Sequence of chain 9.D:
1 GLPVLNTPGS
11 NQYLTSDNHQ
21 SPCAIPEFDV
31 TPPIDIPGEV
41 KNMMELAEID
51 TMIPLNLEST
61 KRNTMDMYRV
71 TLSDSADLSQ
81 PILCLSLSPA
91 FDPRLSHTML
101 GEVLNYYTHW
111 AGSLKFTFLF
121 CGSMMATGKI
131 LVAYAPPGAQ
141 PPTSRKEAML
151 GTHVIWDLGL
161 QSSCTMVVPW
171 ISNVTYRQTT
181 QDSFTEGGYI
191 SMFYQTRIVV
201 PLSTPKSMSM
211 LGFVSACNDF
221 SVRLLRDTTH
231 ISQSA

Sequence of chain 10.D:
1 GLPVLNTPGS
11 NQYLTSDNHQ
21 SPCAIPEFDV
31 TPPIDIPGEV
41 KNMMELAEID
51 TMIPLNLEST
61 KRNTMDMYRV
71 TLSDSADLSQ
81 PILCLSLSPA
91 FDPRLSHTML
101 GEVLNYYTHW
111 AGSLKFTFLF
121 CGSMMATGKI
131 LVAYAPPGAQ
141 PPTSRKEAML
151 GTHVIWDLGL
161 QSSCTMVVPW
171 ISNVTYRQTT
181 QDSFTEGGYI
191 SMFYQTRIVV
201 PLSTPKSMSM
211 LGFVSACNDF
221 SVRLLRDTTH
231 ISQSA

Sequence of chain 9.B:
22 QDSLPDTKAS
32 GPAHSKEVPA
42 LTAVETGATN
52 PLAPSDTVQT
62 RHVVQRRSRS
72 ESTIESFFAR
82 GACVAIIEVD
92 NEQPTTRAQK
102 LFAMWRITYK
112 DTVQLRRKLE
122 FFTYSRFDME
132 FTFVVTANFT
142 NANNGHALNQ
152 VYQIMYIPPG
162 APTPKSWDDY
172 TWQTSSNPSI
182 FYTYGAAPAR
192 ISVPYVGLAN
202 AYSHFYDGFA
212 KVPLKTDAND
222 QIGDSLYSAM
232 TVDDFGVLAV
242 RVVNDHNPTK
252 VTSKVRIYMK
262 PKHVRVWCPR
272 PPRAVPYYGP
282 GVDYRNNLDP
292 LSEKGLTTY

A protein and the small-molecule ligand that binds it are described below.
Small molecule (SMILES): CCOC(=O)c1ccc(OCCCC2CCN(c3ccc(C)nn3)CC2)cc1

Binding-site contacts:
Ligand atom C8 contacts residue TYR157 of chain 9.B at 3.4 Å (hydrophobic).
Ligand atom C21 contacts residue TYR203 of chain 9.B at 3.7 Å (hydrophobic).
Ligand atom C3 contacts residue ALA24 of chain 9.D at 3.6 Å (hydrophobic).
Ligand atom C25 contacts residue THR109 of chain 9.B at 3.2 Å.
Ligand atom O24 contacts residue THR109 of chain 9.B at 3.6 Å.
Ligand atom O24 contacts residue PHE236 of chain 9.B at 3.9 Å.
Ligand atom C13 contacts residue ILE108 of chain 9.B at 3.6 Å (hydrophobic).
Ligand atom N4 contacts residue ILE192 of chain 9.B at 3.6 Å.
Ligand atom C3 contacts residue PRO179 of chain 9.B at 3.6 Å (hydrophobic).
Ligand atom C4 contacts residue ALA24 of chain 9.D at 3.9 Å (hydrophobic).
Ligand atom C20 contacts residue PHE236 of chain 9.B at 3.4 Å (hydrophobic).
Ligand atom C1 contacts residue ILE181 of chain 9.B at 3.5 Å (hydrophobic).
Ligand atom C1 contacts residue ILE155 of chain 9.B at 3.8 Å (hydrophobic).
Ligand atom N3 contacts residue LEU239 of chain 9.B at 3.8 Å.
Ligand atom O24 contacts residue TYR110 of chain 9.B at 3.3 Å.
Ligand atom C11 contacts residue PHE132 of chain 9.B at 3.5 Å (hydrophobic).
Ligand atom C8 contacts residue VAL194 of chain 9.B at 3.8 Å (hydrophobic).
Ligand atom C22 contacts residue PHE236 of chain 9.B at 3.3 Å (hydrophobic).
Ligand atom O23 contacts residue TYR110 of chain 9.B at 3.5 Å.
Ligand atom N6 contacts residue VAL194 of chain 9.B at 3.6 Å.
Ligand atom C18 contacts residue TYR110 of chain 9.B at 3.8 Å (hydrophobic).
Ligand atom C4 contacts residue TYR157 of chain 9.B at 3.5 Å (hydrophobic).
Ligand atom C19 contacts residue PHE236 of chain 9.B at 3.6 Å (hydrophobic).
Ligand atom C7 contacts residue TYR157 of chain 9.B at 3.5 Å (hydrophobic).
Ligand atom C3 contacts residue TYR157 of chain 9.B at 3.4 Å (hydrophobic).
Ligand atom O15 contacts residue MET130 of chain 9.B at 3.8 Å.
Ligand atom N3 contacts residue ILE192 of chain 9.B at 3.7 Å.
Ligand atom C12 contacts residue PHE236 of chain 9.B at 3.7 Å (hydrophobic).
Ligand atom O23 contacts residue PHE236 of chain 9.B at 3.3 Å.
Ligand atom C22 contacts residue TYR110 of chain 9.B at 3.3 Å (hydrophobic).
Ligand atom C19 contacts residue TYR110 of chain 9.B at 3.8 Å (hydrophobic).
Ligand atom C10 contacts residue ILE108 of chain 9.B at 3.5 Å (hydrophobic).
Ligand atom C13 contacts residue PHE236 of chain 9.B at 3.8 Å (hydrophobic).
Ligand atom C10 contacts residue PHE132 of chain 9.B at 3.7 Å (hydrophobic).
Ligand atom C7 contacts residue VAL194 of chain 9.B at 3.6 Å (hydrophobic).
Ligand atom N4 contacts residue LEU239 of chain 9.B at 3.6 Å.
Ligand atom C17 contacts residue MET130 of chain 9.B at 3.7 Å (hydrophobic).
Ligand atom C7 contacts residue ILE25 of chain 9.D at 3.8 Å (hydrophobic).
Ligand atom C16 contacts residue MET130 of chain 9.B at 3.8 Å (hydrophobic).
Ligand atom C9 contacts residue VAL194 of chain 9.B at 3.8 Å (hydrophobic).